Binding-site contacts:
Ligand atom N2 contacts residue ASN25 of chain 1.B at 2.9 Å (h-bond).
Ligand atom N2 contacts residue GLY21 of chain 1.B at 4.3 Å.
Ligand atom O7 contacts residue ASN25 of chain 1.B at 4.4 Å.
Ligand atom C8 contacts residue GLY21 of chain 1.B at 3.7 Å.
Ligand atom C7 contacts residue PHE20 of chain 1.B at 4.4 Å (hydrophobic).
Ligand atom C8 contacts residue PHE20 of chain 1.B at 3.5 Å (hydrophobic).
Ligand atom C7 contacts residue ASN25 of chain 1.B at 3.9 Å.
Ligand atom C4 contacts residue ASN25 of chain 1.B at 4.2 Å.
Ligand atom C7 contacts residue GLY21 of chain 1.B at 3.8 Å.
Ligand atom C8 contacts residue LEU50 of chain 1.B at 4.3 Å (hydrophobic).
Ligand atom C5 contacts residue ASN25 of chain 1.B at 3.6 Å.
Ligand atom C1 contacts residue ASN25 of chain 1.B at 1.4 Å.
Ligand atom O5 contacts residue ASN25 of chain 1.B at 2.3 Å (h-bond).
Ligand atom N2 contacts residue PHE24 of chain 1.B at 4.5 Å.
Ligand atom C2 contacts residue ASN25 of chain 1.B at 2.5 Å.
Ligand atom C3 contacts residue ASN25 of chain 1.B at 3.8 Å.
Ligand atom C8 contacts residue PHE24 of chain 1.B at 3.7 Å (hydrophobic).
Ligand atom O7 contacts residue GLY21 of chain 1.B at 3.8 Å.

Sequence of chain 1.B:
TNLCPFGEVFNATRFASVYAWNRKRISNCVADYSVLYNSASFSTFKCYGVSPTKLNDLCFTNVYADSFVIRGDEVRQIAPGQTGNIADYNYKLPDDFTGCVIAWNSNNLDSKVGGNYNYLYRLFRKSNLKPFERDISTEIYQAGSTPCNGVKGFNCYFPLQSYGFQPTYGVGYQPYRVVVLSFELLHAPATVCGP

A protein and the small-molecule ligand that binds it are described below.
Small molecule (SMILES): CC(=O)N[C@@H]1[C@@H](O)[C@H](O)[C@@H](CO)O[C@H]1O